This protein binds this small molecule.
Small molecule (SMILES): Nc1ncnc2[nH]ccc(=O)c12

Binding-site contacts:
Ligand atom N6 contacts residue GLY88 of chain 1.A at 3.9 Å.
Ligand atom C2 contacts residue ILE13 of chain 1.A at 3.6 Å (hydrophobic).
Ligand atom C11 contacts residue VAL21 of chain 1.A at 4.2 Å (hydrophobic).
Ligand atom C3 contacts residue LEU142 of chain 1.A at 4.1 Å (hydrophobic).
Ligand atom C12 contacts residue ILE13 of chain 1.A at 4.1 Å (hydrophobic).
Ligand atom C3 contacts residue VAL21 of chain 1.A at 3.9 Å (hydrophobic).
Ligand atom C1 contacts residue VAL21 of chain 1.A at 4.3 Å (hydrophobic).
Ligand atom C12 contacts residue GLY88 of chain 1.A at 4.4 Å.
Ligand atom C4 contacts residue LEU142 of chain 1.A at 3.4 Å (hydrophobic).
Ligand atom C7 contacts residue VAL21 of chain 1.A at 3.8 Å (hydrophobic).
Ligand atom N6 contacts residue TYR84 of chain 1.A at 4.3 Å.
Ligand atom N5 contacts residue LEU142 of chain 1.A at 4.1 Å.
Ligand atom N6 contacts residue ILE13 of chain 1.A at 3.5 Å.
Ligand atom C4 contacts residue ASP83 of chain 1.A at 3.8 Å.
Ligand atom N9 contacts residue LEU142 of chain 1.A at 4.0 Å.
Ligand atom N9 contacts residue ALA32 of chain 1.A at 3.9 Å.
Ligand atom N9 contacts residue TYR84 of chain 1.A at 3.8 Å.
Ligand atom O8 contacts residue LEU142 of chain 1.A at 4.2 Å.
Ligand atom C4 contacts residue ALA32 of chain 1.A at 3.6 Å (hydrophobic).
Ligand atom C1 contacts residue ALA32 of chain 1.A at 4.3 Å (hydrophobic).
Ligand atom C1 contacts residue LEU142 of chain 1.A at 3.8 Å (hydrophobic).
Ligand atom N10 contacts residue ALA32 of chain 1.A at 3.4 Å.
Ligand atom C7 contacts residue ASP153 of chain 1.A at 4.3 Å.
Ligand atom C12 contacts residue HIS85 of chain 1.A at 3.2 Å.
Ligand atom N10 contacts residue SER82 of chain 1.A at 3.5 Å (h-bond).
Ligand atom N10 contacts residue LEU62 of chain 1.A at 3.7 Å.
Ligand atom C11 contacts residue LEU142 of chain 1.A at 4.3 Å (hydrophobic).
Ligand atom C2 contacts residue LEU142 of chain 1.A at 3.8 Å (hydrophobic).
Ligand atom N9 contacts residue ASP83 of chain 1.A at 3.8 Å.
Ligand atom N10 contacts residue ASP83 of chain 1.A at 2.9 Å (salt-bridge).
Ligand atom C4 contacts residue HIS85 of chain 1.A at 4.3 Å.
Ligand atom N6 contacts residue HIS85 of chain 1.A at 3.8 Å.
Ligand atom N6 contacts residue LEU142 of chain 1.A at 4.3 Å.
Ligand atom C12 contacts residue TYR84 of chain 1.A at 3.6 Å (hydrophobic).
Ligand atom N10 contacts residue LEU142 of chain 1.A at 3.5 Å.
Ligand atom C7 contacts residue LEU142 of chain 1.A at 4.4 Å (hydrophobic).
Ligand atom O8 contacts residue LEU62 of chain 1.A at 4.0 Å.
Ligand atom N5 contacts residue ILE13 of chain 1.A at 3.8 Å.
Ligand atom O8 contacts residue VAL21 of chain 1.A at 4.3 Å.
Ligand atom N9 contacts residue HIS85 of chain 1.A at 3.2 Å (h-bond).

Sequence of chain 1.A:
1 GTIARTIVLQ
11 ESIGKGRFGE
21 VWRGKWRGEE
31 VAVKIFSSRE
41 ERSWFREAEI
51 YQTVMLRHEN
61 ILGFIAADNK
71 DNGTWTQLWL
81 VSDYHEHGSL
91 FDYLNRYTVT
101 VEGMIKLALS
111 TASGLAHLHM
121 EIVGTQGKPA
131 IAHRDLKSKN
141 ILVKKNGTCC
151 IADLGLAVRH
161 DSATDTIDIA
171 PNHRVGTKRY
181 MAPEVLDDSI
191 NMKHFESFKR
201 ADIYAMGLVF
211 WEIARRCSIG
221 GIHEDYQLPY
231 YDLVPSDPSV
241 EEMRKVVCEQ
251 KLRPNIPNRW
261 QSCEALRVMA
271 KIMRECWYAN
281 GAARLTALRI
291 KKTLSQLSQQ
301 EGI